Sequence of chain 1.B:
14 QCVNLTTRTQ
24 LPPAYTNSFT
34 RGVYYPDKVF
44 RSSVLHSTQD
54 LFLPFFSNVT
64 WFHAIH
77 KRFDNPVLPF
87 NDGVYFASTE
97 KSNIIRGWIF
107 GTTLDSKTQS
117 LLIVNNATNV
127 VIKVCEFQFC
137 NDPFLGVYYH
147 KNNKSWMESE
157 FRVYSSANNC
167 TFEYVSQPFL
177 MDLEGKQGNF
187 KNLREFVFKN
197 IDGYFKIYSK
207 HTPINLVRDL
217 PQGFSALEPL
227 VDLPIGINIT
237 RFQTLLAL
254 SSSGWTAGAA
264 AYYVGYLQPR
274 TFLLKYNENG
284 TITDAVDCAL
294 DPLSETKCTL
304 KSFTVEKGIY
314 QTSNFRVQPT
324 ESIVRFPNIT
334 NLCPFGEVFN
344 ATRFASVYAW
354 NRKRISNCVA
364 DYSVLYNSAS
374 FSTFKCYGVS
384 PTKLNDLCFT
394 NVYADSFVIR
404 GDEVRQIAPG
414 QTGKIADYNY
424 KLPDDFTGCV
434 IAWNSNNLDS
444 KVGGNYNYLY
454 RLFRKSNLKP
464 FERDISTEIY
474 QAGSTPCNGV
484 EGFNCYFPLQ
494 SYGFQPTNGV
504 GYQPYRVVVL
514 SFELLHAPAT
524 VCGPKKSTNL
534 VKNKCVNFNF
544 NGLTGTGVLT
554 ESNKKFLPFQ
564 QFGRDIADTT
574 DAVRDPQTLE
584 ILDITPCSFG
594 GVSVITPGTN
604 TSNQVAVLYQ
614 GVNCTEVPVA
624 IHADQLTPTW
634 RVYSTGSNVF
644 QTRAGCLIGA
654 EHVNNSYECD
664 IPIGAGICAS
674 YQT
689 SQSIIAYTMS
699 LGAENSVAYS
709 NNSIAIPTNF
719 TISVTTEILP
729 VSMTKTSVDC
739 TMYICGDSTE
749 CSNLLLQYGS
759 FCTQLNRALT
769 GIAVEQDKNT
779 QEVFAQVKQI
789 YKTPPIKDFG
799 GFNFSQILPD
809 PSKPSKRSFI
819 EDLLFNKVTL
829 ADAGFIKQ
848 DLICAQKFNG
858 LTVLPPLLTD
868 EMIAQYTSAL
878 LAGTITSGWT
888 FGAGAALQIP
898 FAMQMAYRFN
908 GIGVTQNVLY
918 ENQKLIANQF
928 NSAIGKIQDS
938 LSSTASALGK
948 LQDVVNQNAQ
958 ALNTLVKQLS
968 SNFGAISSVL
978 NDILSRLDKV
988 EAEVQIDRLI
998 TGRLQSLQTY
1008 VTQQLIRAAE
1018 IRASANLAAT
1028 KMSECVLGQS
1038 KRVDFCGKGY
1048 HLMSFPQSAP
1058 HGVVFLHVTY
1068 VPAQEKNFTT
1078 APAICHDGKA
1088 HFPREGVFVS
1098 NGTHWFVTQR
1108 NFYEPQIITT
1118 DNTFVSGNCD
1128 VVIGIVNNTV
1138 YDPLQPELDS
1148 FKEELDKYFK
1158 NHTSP

The small molecule below binds the protein below.
Small molecule (SMILES): CC(=O)N[C@@H]1[C@@H](O)[C@H](O)[C@@H](CO)O[C@H]1O

Binding-site contacts:
Ligand atom C4 contacts residue ASN149 of chain 1.B at 4.2 Å.
Ligand atom O6 contacts residue ASN149 of chain 1.B at 4.3 Å.
Ligand atom C3 contacts residue ASN149 of chain 1.B at 4.0 Å.
Ligand atom C8 contacts residue LYS147 of chain 1.B at 3.7 Å.
Ligand atom N2 contacts residue ASN149 of chain 1.B at 3.4 Å (h-bond).
Ligand atom C7 contacts residue ASN149 of chain 1.B at 4.0 Å.
Ligand atom O7 contacts residue MET153 of chain 1.B at 4.0 Å.
Ligand atom C7 contacts residue LYS147 of chain 1.B at 3.6 Å.
Ligand atom O7 contacts residue ASN149 of chain 1.B at 4.2 Å.
Ligand atom O5 contacts residue ASN149 of chain 1.B at 2.1 Å (h-bond).
Ligand atom C1 contacts residue ASN149 of chain 1.B at 1.5 Å.
Ligand atom C5 contacts residue ASN149 of chain 1.B at 3.5 Å.
Ligand atom N2 contacts residue LYS147 of chain 1.B at 4.2 Å.
Ligand atom O7 contacts residue LYS147 of chain 1.B at 3.6 Å.
Ligand atom C2 contacts residue ASN149 of chain 1.B at 2.8 Å.
Ligand atom C6 contacts residue ASN149 of chain 1.B at 4.4 Å.